This small molecule binds to this protein.
Small molecule (SMILES): CC(=O)N[C@H]1[C@H](O[C@H]2[C@H](O)[C@@H](NC(C)=O)CO[C@@H]2CO)O[C@H](CO)[C@@H](O[C@@H]2O[C@H](CO)[C@@H](O)[C@H](O)[C@@H]2O)[C@@H]1O

Binding-site contacts:
Ligand atom O5 contacts residue LYS133 of chain 1.E at 4.3 Å.
Ligand atom C1 contacts residue ASN122 of chain 1.E at 1.5 Å.
Ligand atom C8 contacts residue ASN122 of chain 1.E at 4.5 Å.
Ligand atom O5 contacts residue ASN122 of chain 1.E at 2.3 Å (h-bond).
Ligand atom O6 contacts residue ASN122 of chain 1.E at 3.2 Å (h-bond).
Ligand atom C8 contacts residue GLN100 of chain 1.E at 4.1 Å.
Ligand atom C2 contacts residue ASN122 of chain 1.E at 2.5 Å.
Ligand atom N2 contacts residue ASN122 of chain 1.E at 3.0 Å (h-bond).
Ligand atom C6 contacts residue ASN122 of chain 1.E at 4.1 Å.
Ligand atom C5 contacts residue ASN122 of chain 1.E at 3.7 Å.
Ligand atom C1 contacts residue LYS133 of chain 1.E at 4.4 Å.
Ligand atom C3 contacts residue ASN122 of chain 1.E at 3.8 Å.
Ligand atom C7 contacts residue ASN122 of chain 1.E at 3.5 Å.
Ligand atom C8 contacts residue THR98 of chain 1.E at 3.5 Å.
Ligand atom C4 contacts residue ASN122 of chain 1.E at 4.1 Å.
Ligand atom O7 contacts residue ASN122 of chain 1.E at 3.5 Å.

Sequence of chain 1.E:
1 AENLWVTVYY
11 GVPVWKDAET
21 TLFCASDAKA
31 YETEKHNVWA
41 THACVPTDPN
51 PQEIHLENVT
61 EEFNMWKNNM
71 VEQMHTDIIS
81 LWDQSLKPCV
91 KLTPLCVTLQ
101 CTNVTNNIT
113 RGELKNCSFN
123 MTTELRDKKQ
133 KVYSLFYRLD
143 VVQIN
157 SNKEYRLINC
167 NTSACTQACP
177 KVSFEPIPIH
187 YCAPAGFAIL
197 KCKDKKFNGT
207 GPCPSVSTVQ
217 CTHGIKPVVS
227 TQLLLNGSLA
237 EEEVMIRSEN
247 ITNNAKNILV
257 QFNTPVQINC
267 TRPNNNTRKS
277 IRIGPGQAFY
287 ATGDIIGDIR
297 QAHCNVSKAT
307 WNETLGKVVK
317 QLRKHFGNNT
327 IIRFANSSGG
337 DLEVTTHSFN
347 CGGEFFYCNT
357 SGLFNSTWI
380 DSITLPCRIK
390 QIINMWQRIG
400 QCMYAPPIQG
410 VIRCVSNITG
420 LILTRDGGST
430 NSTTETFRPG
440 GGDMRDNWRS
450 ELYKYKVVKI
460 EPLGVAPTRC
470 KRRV